A protein and the small-molecule ligand that binds it are described below.
Small molecule (SMILES): O=Cc1ccc(-n2ccnc2-c2cc(Br)ccc2F)cc1Br

Sequence of chain 1.B:
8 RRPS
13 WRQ

Binding-site contacts:
Ligand atom C22 contacts residue PRO172 of chain 1.A at 4.0 Å (hydrophobic).
Ligand atom C02 contacts residue LYS127 of chain 1.A at 1.5 Å.
Ligand atom C22 contacts residue TRP13 of chain 1.B at 3.4 Å (hydrophobic).
Ligand atom C05 contacts residue ILE224 of chain 1.A at 3.6 Å (hydrophobic).
Ligand atom C06 contacts residue TRP13 of chain 1.B at 3.7 Å (hydrophobic).
Ligand atom C15 contacts residue ASN47 of chain 1.A at 2.9 Å.
Ligand atom C04 contacts residue LYS127 of chain 1.A at 3.8 Å.
Ligand atom N20 contacts residue PRO172 of chain 1.A at 4.1 Å.
Ligand atom C06 contacts residue LYS127 of chain 1.A at 4.0 Å.
Ligand atom BR2 contacts residue GLU120 of chain 1.A at 3.9 Å.
Ligand atom BR2 contacts residue CSO43 of chain 1.A at 3.1 Å.
Ligand atom C03 contacts residue TRP13 of chain 1.B at 3.7 Å (hydrophobic).
Ligand atom C16 contacts residue CSO43 of chain 1.A at 3.5 Å.
Ligand atom C16 contacts residue ASN47 of chain 1.A at 2.8 Å.
Ligand atom C21 contacts residue PRO172 of chain 1.A at 4.1 Å (hydrophobic).
Ligand atom C21 contacts residue ILE224 of chain 1.A at 3.9 Å (hydrophobic).
Ligand atom C04 contacts residue TRP13 of chain 1.B at 3.7 Å (hydrophobic).
Ligand atom N10 contacts residue PRO172 of chain 1.A at 3.9 Å.
Ligand atom C17 contacts residue CSO43 of chain 1.A at 4.1 Å.
Ligand atom C13 contacts residue ASN47 of chain 1.A at 3.9 Å.
Ligand atom C05 contacts residue TRP13 of chain 1.B at 3.3 Å (hydrophobic).
Ligand atom N10 contacts residue TRP13 of chain 1.B at 3.6 Å.
Ligand atom C06 contacts residue ILE173 of chain 1.A at 3.9 Å (hydrophobic).
Ligand atom C22 contacts residue ILE224 of chain 1.A at 3.3 Å (hydrophobic).
Ligand atom C09 contacts residue TRP13 of chain 1.B at 3.4 Å (hydrophobic).
Ligand atom C08 contacts residue TRP13 of chain 1.B at 3.2 Å (hydrophobic).
Ligand atom BR1 contacts residue TRP13 of chain 1.B at 3.7 Å.
Ligand atom BR1 contacts residue SER50 of chain 1.A at 3.5 Å.
Ligand atom C17 contacts residue ASN47 of chain 1.A at 3.7 Å.
Ligand atom N10 contacts residue ILE224 of chain 1.A at 4.1 Å.
Ligand atom C05 contacts residue PRO172 of chain 1.A at 3.2 Å (hydrophobic).
Ligand atom C03 contacts residue LYS127 of chain 1.A at 3.0 Å.
Ligand atom C19 contacts residue ASN47 of chain 1.A at 4.2 Å.
Ligand atom C03 contacts residue ILE173 of chain 1.A at 3.5 Å (hydrophobic).
Ligand atom C11 contacts residue PRO172 of chain 1.A at 4.0 Å (hydrophobic).
Ligand atom BR1 contacts residue PHE124 of chain 1.A at 3.4 Å.
Ligand atom C02 contacts residue ILE173 of chain 1.A at 3.5 Å (hydrophobic).
Ligand atom C04 contacts residue ILE173 of chain 1.A at 3.9 Å (hydrophobic).
Ligand atom C04 contacts residue GLY176 of chain 1.A at 3.6 Å.
Ligand atom C04 contacts residue PRO172 of chain 1.A at 3.4 Å (hydrophobic).

Sequence of chain 1.A:
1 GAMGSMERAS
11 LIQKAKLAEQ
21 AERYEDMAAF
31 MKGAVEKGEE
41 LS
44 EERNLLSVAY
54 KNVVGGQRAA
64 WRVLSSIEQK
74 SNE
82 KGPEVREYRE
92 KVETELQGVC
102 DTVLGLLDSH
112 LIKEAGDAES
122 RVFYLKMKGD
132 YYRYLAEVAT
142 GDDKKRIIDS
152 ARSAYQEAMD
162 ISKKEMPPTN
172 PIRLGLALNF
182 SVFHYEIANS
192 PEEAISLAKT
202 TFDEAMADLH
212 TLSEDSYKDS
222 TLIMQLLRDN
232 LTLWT